Sequence of chain 1.C:
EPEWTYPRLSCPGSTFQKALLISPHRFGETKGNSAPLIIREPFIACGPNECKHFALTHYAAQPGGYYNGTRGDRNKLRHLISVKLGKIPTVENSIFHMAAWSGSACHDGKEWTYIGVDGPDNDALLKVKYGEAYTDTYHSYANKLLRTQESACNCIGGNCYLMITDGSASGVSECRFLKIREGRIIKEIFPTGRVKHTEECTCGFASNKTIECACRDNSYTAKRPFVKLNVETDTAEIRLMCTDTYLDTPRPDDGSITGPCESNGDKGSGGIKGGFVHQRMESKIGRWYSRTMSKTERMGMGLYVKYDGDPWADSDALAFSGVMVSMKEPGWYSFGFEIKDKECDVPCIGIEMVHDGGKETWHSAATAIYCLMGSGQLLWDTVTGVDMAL

This small molecule binds to this protein.
Small molecule (SMILES): CC(=O)N[C@H]1[C@H](O[C@H]2[C@H](O)[C@@H](NC(C)=O)CO[C@@H]2CO)O[C@H](CO)[C@@H](O)[C@@H]1O

Binding-site contacts:
Ligand atom C3 contacts residue PRO83 of chain 1.C at 3.8 Å (hydrophobic).
Ligand atom O7 contacts residue ASN284 of chain 1.C at 4.3 Å.
Ligand atom C4 contacts residue ASN284 of chain 1.C at 4.2 Å.
Ligand atom O5 contacts residue TYR82 of chain 1.C at 4.2 Å.
Ligand atom C8 contacts residue GLU79 of chain 1.C at 3.7 Å.
Ligand atom N2 contacts residue ARG84 of chain 1.C at 4.3 Å.
Ligand atom O7 contacts residue TYR82 of chain 1.C at 4.5 Å.
Ligand atom C3 contacts residue ASN284 of chain 1.C at 3.7 Å.
Ligand atom C2 contacts residue ASN284 of chain 1.C at 2.3 Å.
Ligand atom C7 contacts residue PRO83 of chain 1.C at 4.0 Å (hydrophobic).
Ligand atom C8 contacts residue TYR82 of chain 1.C at 4.1 Å (hydrophobic).
Ligand atom C5 contacts residue TYR82 of chain 1.C at 3.8 Å (hydrophobic).
Ligand atom C1 contacts residue TYR82 of chain 1.C at 4.2 Å (hydrophobic).
Ligand atom C6 contacts residue TYR82 of chain 1.C at 4.1 Å (hydrophobic).
Ligand atom O7 contacts residue ARG84 of chain 1.C at 4.3 Å.
Ligand atom C2 contacts residue PRO83 of chain 1.C at 3.7 Å (hydrophobic).
Ligand atom C5 contacts residue ASN284 of chain 1.C at 3.7 Å.
Ligand atom O7 contacts residue LEU85 of chain 1.C at 4.2 Å.
Ligand atom C7 contacts residue ASN284 of chain 1.C at 3.4 Å.
Ligand atom O5 contacts residue ASN284 of chain 1.C at 2.4 Å (h-bond).
Ligand atom N2 contacts residue ASN284 of chain 1.C at 2.8 Å (h-bond).
Ligand atom C1 contacts residue PRO83 of chain 1.C at 3.8 Å (hydrophobic).
Ligand atom C1 contacts residue ASN284 of chain 1.C at 1.4 Å.
Ligand atom N2 contacts residue PRO83 of chain 1.C at 3.0 Å (h-bond).
Ligand atom C8 contacts residue ASN284 of chain 1.C at 3.7 Å.
Ligand atom O7 contacts residue PRO83 of chain 1.C at 4.2 Å.